Sequence of chain 1.B:
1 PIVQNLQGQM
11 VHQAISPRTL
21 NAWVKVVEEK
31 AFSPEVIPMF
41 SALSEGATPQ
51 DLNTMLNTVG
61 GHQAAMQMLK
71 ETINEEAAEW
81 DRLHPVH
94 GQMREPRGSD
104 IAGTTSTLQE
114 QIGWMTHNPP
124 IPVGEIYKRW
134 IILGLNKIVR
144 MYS

Binding-site contacts:
Ligand atom C22 contacts residue HIS84 of chain 1.B at 4.0 Å.
Ligand atom C4 contacts residue PRO122 of chain 1.B at 3.4 Å (hydrophobic).
Ligand atom C20 contacts residue ILE124 of chain 1.B at 3.9 Å (hydrophobic).
Ligand atom C14 contacts residue ILE124 of chain 1.B at 3.8 Å (hydrophobic).
Ligand atom C33 contacts residue GLU98 of chain 1.B at 3.2 Å.
Ligand atom C18 contacts residue ILE124 of chain 1.B at 4.0 Å (hydrophobic).
Ligand atom C11 contacts residue HIS120 of chain 1.B at 3.9 Å.
Ligand atom C24 contacts residue ILE129 of chain 1.B at 3.9 Å (hydrophobic).
Ligand atom CL contacts residue ILE124 of chain 1.B at 3.4 Å.
Ligand atom C6 contacts residue PRO122 of chain 1.B at 3.9 Å (hydrophobic).
Ligand atom CL contacts residue TRP117 of chain 1.B at 3.8 Å.
Ligand atom C8 contacts residue HIS120 of chain 1.B at 3.5 Å.
Ligand atom C7 contacts residue PRO122 of chain 1.B at 3.0 Å (hydrophobic).
Ligand atom C15 contacts residue ILE124 of chain 1.B at 3.8 Å (hydrophobic).
Ligand atom C9 contacts residue HIS120 of chain 1.B at 3.8 Å.
Ligand atom C23 contacts residue TRP80 of chain 1.B at 3.8 Å (hydrophobic).
Ligand atom N1 contacts residue PRO122 of chain 1.B at 3.1 Å.
Ligand atom C17 contacts residue ILE124 of chain 1.B at 3.6 Å (hydrophobic).
Ligand atom O28 contacts residue ARG132 of chain 1.B at 2.7 Å (salt-bridge).
Ligand atom C27 contacts residue ILE129 of chain 1.B at 3.8 Å (hydrophobic).
Ligand atom C31 contacts residue GLU98 of chain 1.B at 4.0 Å.
Ligand atom CL contacts residue PRO122 of chain 1.B at 3.8 Å.
Ligand atom C5 contacts residue PRO122 of chain 1.B at 3.4 Å (hydrophobic).
Ligand atom C25 contacts residue PRO125 of chain 1.B at 3.6 Å (hydrophobic).
Ligand atom C22 contacts residue TRP80 of chain 1.B at 3.8 Å (hydrophobic).
Ligand atom C3 contacts residue PRO122 of chain 1.B at 3.2 Å (hydrophobic).
Ligand atom C32 contacts residue GLU98 of chain 1.B at 3.7 Å.
Ligand atom C26 contacts residue PRO125 of chain 1.B at 3.6 Å (hydrophobic).
Ligand atom C6 contacts residue HIS120 of chain 1.B at 3.8 Å.
Ligand atom C8 contacts residue ILE124 of chain 1.B at 4.0 Å (hydrophobic).
Ligand atom C8 contacts residue PRO122 of chain 1.B at 3.7 Å (hydrophobic).
Ligand atom CL contacts residue HIS120 of chain 1.B at 3.6 Å.
Ligand atom O29 contacts residue ARG132 of chain 1.B at 2.9 Å (salt-bridge).
Ligand atom C17 contacts residue GLU98 of chain 1.B at 3.7 Å.
Ligand atom C7 contacts residue HIS120 of chain 1.B at 3.5 Å.
Ligand atom N2 contacts residue PRO122 of chain 1.B at 3.1 Å.
Ligand atom O29 contacts residue ILE129 of chain 1.B at 3.7 Å.
Ligand atom C20 contacts residue PRO123 of chain 1.B at 4.0 Å (hydrophobic).
Ligand atom C10 contacts residue HIS120 of chain 1.B at 3.9 Å.
Ligand atom C27 contacts residue ARG132 of chain 1.B at 3.5 Å.

A protein and the small-molecule ligand that binds it are described below.
Small molecule (SMILES): O=C(O)c1ccc(-c2ccc3c(c2)nc(-c2cn[nH]c2-c2cccc(Cl)c2)n3CCCn2ccnc2)cc1